Sequence of chain 1.A:
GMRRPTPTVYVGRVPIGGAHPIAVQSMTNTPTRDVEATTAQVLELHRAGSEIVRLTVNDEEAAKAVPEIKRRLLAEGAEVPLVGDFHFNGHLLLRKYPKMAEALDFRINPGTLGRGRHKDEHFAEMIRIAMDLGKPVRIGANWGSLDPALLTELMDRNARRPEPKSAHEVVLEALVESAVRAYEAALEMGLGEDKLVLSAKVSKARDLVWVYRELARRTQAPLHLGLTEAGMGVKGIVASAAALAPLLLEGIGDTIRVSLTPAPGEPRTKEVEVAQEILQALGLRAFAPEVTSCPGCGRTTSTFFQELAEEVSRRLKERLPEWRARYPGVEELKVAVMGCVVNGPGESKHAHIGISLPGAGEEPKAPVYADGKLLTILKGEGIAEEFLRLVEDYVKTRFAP

Binding-site contacts:
Ligand atom P1 contacts residue LYS204 of chain 1.A at 3.7 Å.
Ligand atom O3 contacts residue THR231 of chain 1.A at 3.5 Å (h-bond).
Ligand atom P contacts residue SER262 of chain 1.A at 3.5 Å.
Ligand atom O2 contacts residue ARG260 of chain 1.A at 3.2 Å (salt-bridge).
Ligand atom O3 contacts residue LYS204 of chain 1.A at 3.6 Å (salt-bridge).
Ligand atom O4 contacts residue ASN145 of chain 1.A at 2.9 Å (h-bond).
Ligand atom O4 contacts residue ARG110 of chain 1.A at 2.7 Å (salt-bridge).
Ligand atom O7 contacts residue ARG56 of chain 1.A at 2.8 Å (salt-bridge).
Ligand atom P1 contacts residue ARG110 of chain 1.A at 3.6 Å.
Ligand atom C2 contacts residue MET29 of chain 1.A at 3.8 Å (hydrophobic).
Ligand atom C contacts residue HIS89 of chain 1.A at 3.5 Å.
Ligand atom O7 contacts residue ARG260 of chain 1.A at 2.9 Å (salt-bridge).
Ligand atom P contacts residue ARG260 of chain 1.A at 3.5 Å.
Ligand atom C1 contacts residue SF41 of chain 2.C at 3.1 Å.
Ligand atom O5 contacts residue ARG141 of chain 1.A at 2.8 Å (salt-bridge).
Ligand atom C contacts residue ARG110 of chain 1.A at 3.6 Å.
Ligand atom O1 contacts residue ASN346 of chain 2.A at 3.1 Å (h-bond).
Ligand atom O contacts residue ARG110 of chain 1.A at 3.7 Å.
Ligand atom O7 contacts residue LYS204 of chain 1.A at 3.0 Å (salt-bridge).
Ligand atom O3 contacts residue ASN145 of chain 1.A at 3.4 Å (h-bond).
Ligand atom C contacts residue ASN346 of chain 2.A at 3.7 Å.
Ligand atom C contacts residue ASP87 of chain 1.A at 3.8 Å.
Ligand atom P contacts residue THR231 of chain 1.A at 3.8 Å.
Ligand atom O6 contacts residue ARG110 of chain 1.A at 2.7 Å (salt-bridge).
Ligand atom P contacts residue LYS204 of chain 1.A at 3.7 Å.
Ligand atom O8 contacts residue SER262 of chain 1.A at 2.6 Å (h-bond).
Ligand atom C4 contacts residue SF41 of chain 2.C at 3.7 Å.
Ligand atom O6 contacts residue ARG56 of chain 1.A at 2.8 Å (salt-bridge).
Ligand atom O1 contacts residue SF41 of chain 2.C at 1.9 Å.
Ligand atom O5 contacts residue LYS204 of chain 1.A at 2.8 Å (salt-bridge).
Ligand atom O5 contacts residue ARG56 of chain 1.A at 3.8 Å.
Ligand atom O8 contacts residue THR231 of chain 1.A at 2.9 Å (h-bond).
Ligand atom P1 contacts residue ASN145 of chain 1.A at 3.8 Å.
Ligand atom C2 contacts residue ARG56 of chain 1.A at 3.8 Å.
Ligand atom C2 contacts residue ASP87 of chain 1.A at 3.7 Å.
Ligand atom C3 contacts residue SF41 of chain 2.C at 3.1 Å.
Ligand atom O1 contacts residue GLU232 of chain 1.A at 3.3 Å (salt-bridge).
Ligand atom O contacts residue ASN346 of chain 2.A at 2.9 Å (h-bond).
Ligand atom O7 contacts residue SER262 of chain 1.A at 3.4 Å (h-bond).
Ligand atom C3 contacts residue ASN346 of chain 2.A at 3.6 Å.

This protein binds this small molecule.
Small molecule (SMILES): C[C+](CO)[C@H](O)COP(=O)(O)OP(=O)(O)O

Sequence of chain 2.A:
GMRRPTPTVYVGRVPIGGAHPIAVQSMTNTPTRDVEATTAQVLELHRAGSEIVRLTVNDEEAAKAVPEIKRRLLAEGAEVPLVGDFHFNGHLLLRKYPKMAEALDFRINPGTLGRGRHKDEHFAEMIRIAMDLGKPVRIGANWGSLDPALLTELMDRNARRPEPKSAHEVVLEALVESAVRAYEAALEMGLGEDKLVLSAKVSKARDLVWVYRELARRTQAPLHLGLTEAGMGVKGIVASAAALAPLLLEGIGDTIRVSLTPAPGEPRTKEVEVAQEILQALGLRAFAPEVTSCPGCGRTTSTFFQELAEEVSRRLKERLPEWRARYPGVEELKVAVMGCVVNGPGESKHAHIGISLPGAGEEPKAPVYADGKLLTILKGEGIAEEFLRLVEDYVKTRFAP